A protein and the small-molecule ligand that binds it are described below.
Small molecule (SMILES): CC(=O)N[C@@H]1[C@@H](O)[C@H](O)[C@@H](CO)O[C@H]1O

Sequence of chain 1.A:
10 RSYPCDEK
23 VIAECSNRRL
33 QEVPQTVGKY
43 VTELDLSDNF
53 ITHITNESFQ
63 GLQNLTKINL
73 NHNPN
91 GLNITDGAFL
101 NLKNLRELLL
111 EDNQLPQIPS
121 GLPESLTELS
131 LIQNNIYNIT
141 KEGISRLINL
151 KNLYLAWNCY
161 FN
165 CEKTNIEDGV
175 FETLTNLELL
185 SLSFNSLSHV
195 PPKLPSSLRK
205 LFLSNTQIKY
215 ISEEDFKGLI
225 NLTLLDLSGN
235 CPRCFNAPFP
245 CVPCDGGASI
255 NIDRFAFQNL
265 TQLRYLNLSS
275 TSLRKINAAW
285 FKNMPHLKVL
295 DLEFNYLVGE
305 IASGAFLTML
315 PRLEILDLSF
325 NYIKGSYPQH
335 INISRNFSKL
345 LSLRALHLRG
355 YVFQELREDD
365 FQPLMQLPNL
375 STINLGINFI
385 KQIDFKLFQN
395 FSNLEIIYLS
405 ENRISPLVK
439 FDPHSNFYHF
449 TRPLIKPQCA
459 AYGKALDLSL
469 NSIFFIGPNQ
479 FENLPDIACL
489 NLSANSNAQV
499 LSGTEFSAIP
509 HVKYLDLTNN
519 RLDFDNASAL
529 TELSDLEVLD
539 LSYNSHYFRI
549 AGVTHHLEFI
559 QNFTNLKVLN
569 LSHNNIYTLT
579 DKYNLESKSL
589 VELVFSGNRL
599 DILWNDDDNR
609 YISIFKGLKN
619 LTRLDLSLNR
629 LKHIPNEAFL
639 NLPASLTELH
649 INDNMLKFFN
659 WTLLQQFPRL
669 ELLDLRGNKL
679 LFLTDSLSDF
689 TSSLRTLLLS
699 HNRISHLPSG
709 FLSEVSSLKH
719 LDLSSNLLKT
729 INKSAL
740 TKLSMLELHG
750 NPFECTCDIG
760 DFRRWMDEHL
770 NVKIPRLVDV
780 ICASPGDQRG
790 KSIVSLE

Binding-site contacts:
Ligand atom N2 contacts residue ASN394 of chain 1.A at 3.0 Å (h-bond).
Ligand atom C1 contacts residue GLU362 of chain 1.A at 4.3 Å.
Ligand atom C8 contacts residue GLN366 of chain 1.A at 3.9 Å.
Ligand atom O5 contacts residue GLU362 of chain 1.A at 4.2 Å.
Ligand atom C5 contacts residue ASN394 of chain 1.A at 3.6 Å.
Ligand atom C4 contacts residue ASN394 of chain 1.A at 4.2 Å.
Ligand atom C5 contacts residue GLU362 of chain 1.A at 4.2 Å.
Ligand atom C2 contacts residue ASN394 of chain 1.A at 2.5 Å.
Ligand atom C1 contacts residue ASN394 of chain 1.A at 1.4 Å.
Ligand atom C8 contacts residue MET369 of chain 1.A at 3.9 Å (hydrophobic).
Ligand atom O5 contacts residue ASN394 of chain 1.A at 2.3 Å (h-bond).
Ligand atom C1 contacts residue MET369 of chain 1.A at 4.5 Å (hydrophobic).
Ligand atom C7 contacts residue MET369 of chain 1.A at 3.6 Å (hydrophobic).
Ligand atom C7 contacts residue ASN394 of chain 1.A at 3.2 Å.
Ligand atom N2 contacts residue MET369 of chain 1.A at 4.0 Å.
Ligand atom C3 contacts residue ASN394 of chain 1.A at 3.8 Å.
Ligand atom O7 contacts residue ASN394 of chain 1.A at 2.9 Å (h-bond).
Ligand atom O7 contacts residue MET369 of chain 1.A at 3.4 Å.